The small molecule below binds the protein below.
Small molecule (SMILES): CC(C)(CO[P](=O)(O)O[P](=O)(O)OC[C@H]1O[C@@H](n2cnc3c(N)ncnc32)[C@H](O)[C@@H]1OP(=O)(O)O)[C@@H](O)C(=O)NCCC(=O)NCCSCC(=O)c1ccccc1

Sequence of chain 1.B:
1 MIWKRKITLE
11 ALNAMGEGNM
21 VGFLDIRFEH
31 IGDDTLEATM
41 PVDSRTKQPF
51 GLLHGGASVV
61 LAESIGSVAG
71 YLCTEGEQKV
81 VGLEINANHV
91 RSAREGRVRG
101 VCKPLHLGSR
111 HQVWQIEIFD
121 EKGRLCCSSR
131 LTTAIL

Sequence of chain 1.A:
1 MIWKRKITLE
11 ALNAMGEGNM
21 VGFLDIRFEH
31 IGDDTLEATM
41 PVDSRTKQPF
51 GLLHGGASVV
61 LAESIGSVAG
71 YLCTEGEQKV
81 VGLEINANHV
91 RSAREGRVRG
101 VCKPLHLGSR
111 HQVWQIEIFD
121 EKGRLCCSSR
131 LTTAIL

Binding-site contacts:
Ligand atom CB contacts residue SER67 of chain 1.B at 3.4 Å.
Ligand atom N8P contacts residue VAL90 of chain 1.A at 3.4 Å.
Ligand atom O3D contacts residue ARG91 of chain 1.A at 3.4 Å (salt-bridge).
Ligand atom C4B contacts residue PRO49 of chain 1.A at 3.6 Å (hydrophobic).
Ligand atom CB contacts residue GLY82 of chain 1.B at 3.3 Å.
Ligand atom C3B contacts residue GLN48 of chain 1.A at 3.4 Å.
Ligand atom OAP contacts residue VAL90 of chain 1.A at 2.9 Å (h-bond).
Ligand atom O1B contacts residue GLN48 of chain 1.A at 3.7 Å.
Ligand atom CAP contacts residue VAL90 of chain 1.A at 3.4 Å (hydrophobic).
Ligand atom C2B contacts residue GLN48 of chain 1.A at 3.5 Å.
Ligand atom O1B contacts residue GLY55 of chain 1.A at 3.0 Å (h-bond).
Ligand atom OAP contacts residue HIS89 of chain 1.A at 3.6 Å.
Ligand atom C6P contacts residue GLY82 of chain 1.B at 3.3 Å.
Ligand atom CB contacts residue GLU63 of chain 1.B at 3.3 Å.
Ligand atom C3B contacts residue HIS54 of chain 1.A at 3.5 Å.
Ligand atom C3P contacts residue LEU53 of chain 1.A at 3.7 Å (hydrophobic).
Ligand atom C5B contacts residue PRO49 of chain 1.A at 3.6 Å (hydrophobic).
Ligand atom O1B contacts residue HIS54 of chain 1.A at 3.3 Å (h-bond).
Ligand atom O9A contacts residue ARG91 of chain 1.A at 2.7 Å (salt-bridge).
Ligand atom C7P contacts residue HIS89 of chain 1.A at 3.4 Å.
Ligand atom C2P contacts residue LEU53 of chain 1.A at 3.4 Å (hydrophobic).
Ligand atom N4P contacts residue GLY82 of chain 1.B at 3.0 Å (h-bond).
Ligand atom O8A contacts residue ARG91 of chain 1.A at 2.8 Å (salt-bridge).
Ligand atom C6B contacts residue SER67 of chain 1.B at 3.5 Å.
Ligand atom S1P contacts residue GLN48 of chain 1.A at 3.5 Å (h-bond).
Ligand atom P3D contacts residue ARG91 of chain 1.A at 3.4 Å.
Ligand atom N8P contacts residue ARG91 of chain 1.A at 3.5 Å (salt-bridge).
Ligand atom S1P contacts residue GLY82 of chain 1.B at 3.4 Å (h-bond).
Ligand atom C2B contacts residue SER67 of chain 1.B at 3.6 Å.
Ligand atom C9P contacts residue VAL90 of chain 1.A at 3.6 Å (hydrophobic).
Ligand atom C5P contacts residue SER92 of chain 1.A at 3.6 Å.
Ligand atom C3P contacts residue GLY55 of chain 1.A at 3.6 Å.
Ligand atom C7P contacts residue ARG91 of chain 1.A at 3.6 Å.
Ligand atom O5P contacts residue SER92 of chain 1.A at 2.7 Å (h-bond).
Ligand atom C7P contacts residue SER92 of chain 1.A at 3.5 Å.
Ligand atom S1P contacts residue VAL81 of chain 1.B at 3.6 Å.
Ligand atom C7B contacts residue GLN48 of chain 1.A at 3.5 Å.
Ligand atom N8P contacts residue HIS89 of chain 1.A at 2.9 Å (h-bond).
Ligand atom C5P contacts residue GLY82 of chain 1.B at 3.6 Å.
Ligand atom C7B contacts residue SER67 of chain 1.B at 3.3 Å.